A small-molecule ligand and the protein it binds are described below.
Small molecule (SMILES): Nc1nc2c(ncn2[C@@H]2O[C@H](CO[P](=O)(O)O[P](=O)(O)NP(=O)(O)O)[C@@H](O)[C@H]2O)c(=O)[nH]1

Sequence of chain 1.A:
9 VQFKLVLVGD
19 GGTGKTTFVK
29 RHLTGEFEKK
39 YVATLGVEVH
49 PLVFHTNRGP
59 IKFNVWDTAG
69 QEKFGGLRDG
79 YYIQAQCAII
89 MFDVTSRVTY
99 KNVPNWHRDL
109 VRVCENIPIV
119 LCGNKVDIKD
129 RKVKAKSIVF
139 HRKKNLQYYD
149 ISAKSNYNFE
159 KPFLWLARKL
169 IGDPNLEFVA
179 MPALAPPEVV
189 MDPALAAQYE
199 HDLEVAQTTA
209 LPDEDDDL

Binding-site contacts:
Ligand atom N3B contacts residue GLY20 of chain 1.A at 3.0 Å (h-bond).
Ligand atom N3B contacts residue MG1 of chain 1.E at 3.4 Å.
Ligand atom N2 contacts residue ASP125 of chain 1.A at 3.1 Å (salt-bridge).
Ligand atom O6 contacts residue ASP125 of chain 1.A at 3.5 Å (salt-bridge).
Ligand atom O2B contacts residue ASP18 of chain 1.A at 3.5 Å (salt-bridge).
Ligand atom O2A contacts residue THR25 of chain 1.A at 2.5 Å (h-bond).
Ligand atom O3' contacts residue LYS37 of chain 1.A at 2.8 Å (salt-bridge).
Ligand atom O1B contacts residue LYS23 of chain 1.A at 3.3 Å (salt-bridge).
Ligand atom O3G contacts residue MG1 of chain 1.E at 2.1 Å.
Ligand atom O6 contacts residue ASN122 of chain 1.A at 3.3 Å (h-bond).
Ligand atom N1 contacts residue ASP125 of chain 1.A at 2.9 Å (salt-bridge).
Ligand atom O2' contacts residue LYS37 of chain 1.A at 3.4 Å (salt-bridge).
Ligand atom O2' contacts residue GLU36 of chain 1.A at 2.8 Å (salt-bridge).
Ligand atom PB contacts residue MG1 of chain 1.E at 3.2 Å.
Ligand atom O6 contacts residue LYS152 of chain 1.A at 3.2 Å (salt-bridge).
Ligand atom N1 contacts residue LYS152 of chain 1.A at 3.5 Å.
Ligand atom O2G contacts residue LYS23 of chain 1.A at 2.4 Å (salt-bridge).
Ligand atom O2G contacts residue GLY68 of chain 1.A at 2.8 Å (h-bond).
Ligand atom PG contacts residue MG1 of chain 1.E at 3.2 Å.
Ligand atom O2B contacts residue THR21 of chain 1.A at 3.2 Å (h-bond).
Ligand atom O4' contacts residue LYS123 of chain 1.A at 3.0 Å (salt-bridge).
Ligand atom O6 contacts residue ALA151 of chain 1.A at 3.0 Å (h-bond).
Ligand atom O1G contacts residue TYR39 of chain 1.A at 2.7 Å (h-bond).
Ligand atom O5' contacts residue THR25 of chain 1.A at 3.4 Å (h-bond).
Ligand atom O2B contacts residue LYS23 of chain 1.A at 3.0 Å (salt-bridge).
Ligand atom O2A contacts residue GLY22 of chain 1.A at 3.4 Å.
Ligand atom O3A contacts residue GLY22 of chain 1.A at 3.1 Å (h-bond).
Ligand atom N2 contacts residue ILE126 of chain 1.A at 3.4 Å.
Ligand atom O1B contacts residue THR24 of chain 1.A at 2.9 Å (h-bond).
Ligand atom O2B contacts residue GLY20 of chain 1.A at 3.4 Å (h-bond).
Ligand atom PG contacts residue LYS23 of chain 1.A at 3.5 Å.
Ligand atom O2A contacts residue THR24 of chain 1.A at 3.3 Å (h-bond).
Ligand atom N7 contacts residue ASN122 of chain 1.A at 3.1 Å (h-bond).
Ligand atom PA contacts residue THR25 of chain 1.A at 3.5 Å.
Ligand atom N2 contacts residue LYS152 of chain 1.A at 3.5 Å.
Ligand atom O2G contacts residue GLY19 of chain 1.A at 3.3 Å.
Ligand atom O1B contacts residue MG1 of chain 1.E at 2.0 Å.
Ligand atom O2B contacts residue GLY22 of chain 1.A at 3.2 Å (h-bond).
Ligand atom N3B contacts residue TYR39 of chain 1.A at 3.1 Å.
Ligand atom O3G contacts residue THR42 of chain 1.A at 2.6 Å (h-bond).